Binding-site contacts:
Ligand atom C5 contacts residue PRO231 of chain 35.C at 3.7 Å (hydrophobic).
Ligand atom O6 contacts residue ASN283 of chain 35.A at 3.0 Å (h-bond).
Ligand atom O6 contacts residue GLY282 of chain 35.A at 3.5 Å.
Ligand atom C3 contacts residue ARG104 of chain 35.C at 3.8 Å.
Ligand atom C4 contacts residue ASP232 of chain 35.C at 3.4 Å.
Ligand atom C2 contacts residue ASP91 of chain 35.C at 3.2 Å.
Ligand atom O2 contacts residue ASP91 of chain 35.C at 2.5 Å (salt-bridge).
Ligand atom O2 contacts residue GLY282 of chain 35.A at 3.8 Å.
Ligand atom O4 contacts residue ARG95 of chain 35.C at 3.5 Å.
Ligand atom O3 contacts residue ASP91 of chain 35.C at 3.5 Å.
Ligand atom O5 contacts residue ASN283 of chain 35.A at 3.7 Å.
Ligand atom C6 contacts residue ALA273 of chain 35.A at 3.8 Å (hydrophobic).
Ligand atom C6 contacts residue ASN283 of chain 35.A at 3.8 Å.
Ligand atom O10 contacts residue ARG270 of chain 35.A at 3.6 Å.
Ligand atom N5 contacts residue PRO231 of chain 35.C at 3.0 Å (h-bond).
Ligand atom O7 contacts residue PRO274 of chain 35.A at 3.6 Å.
Ligand atom C1 contacts residue ASN283 of chain 35.A at 3.4 Å.
Ligand atom C10 contacts residue ASN275 of chain 35.A at 3.3 Å.
Ligand atom C4 contacts residue ASN275 of chain 35.A at 3.7 Å.
Ligand atom C5 contacts residue ASN275 of chain 35.A at 3.5 Å.
Ligand atom C5 contacts residue ASN283 of chain 35.A at 3.8 Å.
Ligand atom C5 contacts residue GLY282 of chain 35.A at 3.8 Å.
Ligand atom O6 contacts residue PRO274 of chain 35.A at 3.6 Å.
Ligand atom O4 contacts residue PRO231 of chain 35.C at 3.9 Å.
Ligand atom C10 contacts residue PRO231 of chain 35.C at 3.8 Å (hydrophobic).
Ligand atom C11 contacts residue GLY234 of chain 35.C at 3.8 Å.
Ligand atom O4 contacts residue ASN275 of chain 35.A at 3.0 Å (h-bond).
Ligand atom C11 contacts residue PRO231 of chain 35.C at 3.5 Å (hydrophobic).
Ligand atom O4 contacts residue ASP232 of chain 35.C at 2.8 Å (salt-bridge).
Ligand atom O6 contacts residue ALA273 of chain 35.A at 3.7 Å.
Ligand atom N5 contacts residue ASN275 of chain 35.A at 3.4 Å (h-bond).
Ligand atom C11 contacts residue ILE233 of chain 35.C at 3.6 Å (hydrophobic).
Ligand atom C5 contacts residue PRO274 of chain 35.A at 3.9 Å (hydrophobic).
Ligand atom C6 contacts residue GLY282 of chain 35.A at 3.6 Å.
Ligand atom C1 contacts residue ARG104 of chain 35.C at 3.8 Å.
Ligand atom O1B contacts residue ARG104 of chain 35.C at 3.0 Å (salt-bridge).
Ligand atom O2 contacts residue PRO274 of chain 35.A at 3.4 Å.
Ligand atom C11 contacts residue ASP232 of chain 35.C at 3.6 Å.
Ligand atom O10 contacts residue ASN275 of chain 35.A at 3.0 Å (h-bond).
Ligand atom C4 contacts residue PRO231 of chain 35.C at 3.6 Å (hydrophobic).

Sequence of chain 35.A:
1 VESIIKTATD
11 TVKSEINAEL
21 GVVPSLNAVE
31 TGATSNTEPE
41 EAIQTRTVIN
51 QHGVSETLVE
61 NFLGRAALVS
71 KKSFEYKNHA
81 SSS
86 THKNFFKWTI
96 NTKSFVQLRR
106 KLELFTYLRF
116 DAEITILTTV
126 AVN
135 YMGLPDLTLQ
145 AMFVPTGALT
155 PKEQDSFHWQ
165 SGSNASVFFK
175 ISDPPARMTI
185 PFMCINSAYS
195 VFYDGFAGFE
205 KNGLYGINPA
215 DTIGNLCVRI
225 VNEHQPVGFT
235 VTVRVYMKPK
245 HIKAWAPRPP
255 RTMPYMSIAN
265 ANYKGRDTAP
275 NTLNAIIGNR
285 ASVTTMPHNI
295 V

A protein and the small-molecule ligand that binds it are described below.
Small molecule (SMILES): CC(=O)N[C@@H]1[C@@H](O)[C@H](O[C@@H]2O[C@H](CO)[C@H](O)[C@H](O[C@]3(C(=O)O)C[C@H](O)[C@@H](NC(C)=O)[C@H]([C@H](O)[C@H](O)CO)O3)[C@H]2O)[C@@H](CO)O[C@H]1O

Sequence of chain 35.C:
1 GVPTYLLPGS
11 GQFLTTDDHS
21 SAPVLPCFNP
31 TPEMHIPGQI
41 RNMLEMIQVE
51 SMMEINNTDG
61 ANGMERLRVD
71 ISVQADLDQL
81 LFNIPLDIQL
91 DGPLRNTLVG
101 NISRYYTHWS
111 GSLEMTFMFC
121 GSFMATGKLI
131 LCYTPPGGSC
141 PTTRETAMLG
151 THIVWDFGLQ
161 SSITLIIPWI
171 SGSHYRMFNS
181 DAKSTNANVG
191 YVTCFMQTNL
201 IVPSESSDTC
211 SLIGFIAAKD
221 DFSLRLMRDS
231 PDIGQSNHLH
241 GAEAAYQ